A small-molecule ligand and the protein it binds are described below.
Small molecule (SMILES): CC(=O)N[C@@H]1[C@@H](O)[C@H](O)[C@@H](CO)O[C@H]1O

Sequence of chain 1.A:
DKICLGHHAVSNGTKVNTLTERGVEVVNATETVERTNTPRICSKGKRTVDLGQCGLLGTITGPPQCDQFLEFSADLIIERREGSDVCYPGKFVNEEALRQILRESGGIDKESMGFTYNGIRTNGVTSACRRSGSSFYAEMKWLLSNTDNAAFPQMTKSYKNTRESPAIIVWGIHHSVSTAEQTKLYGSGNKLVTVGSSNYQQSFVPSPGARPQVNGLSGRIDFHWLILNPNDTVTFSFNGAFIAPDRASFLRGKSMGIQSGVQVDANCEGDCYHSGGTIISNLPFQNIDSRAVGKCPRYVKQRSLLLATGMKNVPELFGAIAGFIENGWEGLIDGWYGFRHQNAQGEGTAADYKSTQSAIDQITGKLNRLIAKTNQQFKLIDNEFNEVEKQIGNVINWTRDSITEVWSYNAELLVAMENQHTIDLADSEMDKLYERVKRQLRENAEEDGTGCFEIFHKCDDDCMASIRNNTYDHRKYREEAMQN

Binding-site contacts:
Ligand atom C8 contacts residue SER476 of chain 1.A at 4.0 Å.
Ligand atom C1 contacts residue ASN479 of chain 1.A at 1.4 Å.
Ligand atom O7 contacts residue ASN479 of chain 1.A at 3.9 Å.
Ligand atom C5 contacts residue ASN479 of chain 1.A at 3.7 Å.
Ligand atom O5 contacts residue ASN479 of chain 1.A at 2.4 Å (h-bond).
Ligand atom C2 contacts residue ASN479 of chain 1.A at 2.4 Å.
Ligand atom O6 contacts residue ASN479 of chain 1.A at 3.8 Å.
Ligand atom C4 contacts residue ASN479 of chain 1.A at 4.2 Å.
Ligand atom C3 contacts residue ASN479 of chain 1.A at 3.8 Å.
Ligand atom N2 contacts residue ASN479 of chain 1.A at 2.9 Å (h-bond).
Ligand atom C7 contacts residue ASN479 of chain 1.A at 3.6 Å.
Ligand atom C8 contacts residue ASP472 of chain 1.A at 3.4 Å.
Ligand atom O7 contacts residue ALA475 of chain 1.A at 4.1 Å.